Binding-site contacts:
Ligand atom O2B contacts residue TYR300 of chain 1.B at 3.8 Å.
Ligand atom PB contacts residue TYR300 of chain 1.B at 3.6 Å.
Ligand atom C10 contacts residue GLY250 of chain 1.B at 3.6 Å.
Ligand atom C11 contacts residue ED71 of chain 1.E at 3.6 Å.
Ligand atom C9 contacts residue GLY250 of chain 1.B at 3.7 Å.
Ligand atom C10 contacts residue TRP303 of chain 1.B at 3.8 Å (hydrophobic).
Ligand atom O3A contacts residue TYR300 of chain 1.B at 3.7 Å.
Ligand atom C1 contacts residue HIS248 of chain 1.B at 3.8 Å.
Ligand atom C2 contacts residue HIS248 of chain 1.B at 3.3 Å.
Ligand atom C5 contacts residue TYR251 of chain 1.B at 3.8 Å (hydrophobic).
Ligand atom O1B contacts residue LYS294 of chain 1.B at 2.5 Å (salt-bridge).
Ligand atom C15 contacts residue TRP102 of chain 1.B at 4.0 Å (hydrophobic).
Ligand atom C12 contacts residue CYS254 of chain 1.B at 3.7 Å (hydrophobic).
Ligand atom C6 contacts residue HIS248 of chain 1.B at 3.9 Å.
Ligand atom C15 contacts residue TYR205 of chain 1.B at 3.7 Å (hydrophobic).
Ligand atom C11 contacts residue ARG202 of chain 1.B at 4.1 Å.
Ligand atom C12 contacts residue TRP303 of chain 1.B at 3.7 Å (hydrophobic).
Ligand atom C8 contacts residue GLY250 of chain 1.B at 3.5 Å.
Ligand atom O1 contacts residue ED71 of chain 1.E at 3.4 Å.
Ligand atom O1A contacts residue ARG291 of chain 1.B at 2.6 Å (salt-bridge).
Ligand atom O2B contacts residue HIS248 of chain 1.B at 2.7 Å (h-bond).
Ligand atom PB contacts residue ARG291 of chain 1.B at 4.0 Å.
Ligand atom PB contacts residue HIS248 of chain 1.B at 4.0 Å.
Ligand atom PB contacts residue LYS294 of chain 1.B at 3.9 Å.
Ligand atom C15 contacts residue CYS206 of chain 1.B at 3.9 Å (hydrophobic).
Ligand atom C6 contacts residue ED71 of chain 1.E at 3.7 Å.
Ligand atom C13 contacts residue CYS254 of chain 1.B at 4.1 Å (hydrophobic).
Ligand atom O2A contacts residue ED71 of chain 1.E at 3.8 Å.
Ligand atom O3B contacts residue TYR300 of chain 1.B at 2.5 Å (h-bond).
Ligand atom C14 contacts residue ARG202 of chain 1.B at 3.7 Å.
Ligand atom C7 contacts residue GLY250 of chain 1.B at 3.9 Å.
Ligand atom PA contacts residue ED71 of chain 1.E at 3.8 Å.
Ligand atom O1A contacts residue LYS294 of chain 1.B at 3.5 Å (salt-bridge).
Ligand atom C15 contacts residue CYS254 of chain 1.B at 4.0 Å (hydrophobic).
Ligand atom C14 contacts residue TRP102 of chain 1.B at 3.8 Å (hydrophobic).
Ligand atom PA contacts residue ARG291 of chain 1.B at 4.0 Å.
Ligand atom O1B contacts residue ARG291 of chain 1.B at 4.0 Å.
Ligand atom O3A contacts residue ED71 of chain 1.E at 3.5 Å.
Ligand atom O2B contacts residue ARG291 of chain 1.B at 2.6 Å (salt-bridge).
Ligand atom C10 contacts residue ED71 of chain 1.E at 3.5 Å.

This small molecule binds to this protein.
Small molecule (SMILES): CC(C)=CCC/C(C)=C/CC/C(C)=C/CO[P](=O)(O)OP(=O)(O)O

Sequence of chain 1.B:
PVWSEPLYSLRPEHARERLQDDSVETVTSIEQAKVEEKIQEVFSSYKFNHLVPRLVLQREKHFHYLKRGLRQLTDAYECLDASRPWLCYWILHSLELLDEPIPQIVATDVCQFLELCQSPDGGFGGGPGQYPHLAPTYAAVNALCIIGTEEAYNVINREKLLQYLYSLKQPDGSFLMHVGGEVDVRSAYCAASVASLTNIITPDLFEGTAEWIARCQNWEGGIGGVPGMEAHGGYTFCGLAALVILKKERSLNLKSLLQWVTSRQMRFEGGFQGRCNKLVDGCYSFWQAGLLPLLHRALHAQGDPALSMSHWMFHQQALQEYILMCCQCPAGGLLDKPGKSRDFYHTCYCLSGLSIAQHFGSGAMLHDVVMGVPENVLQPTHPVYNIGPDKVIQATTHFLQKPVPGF